The protein below binds the small molecule below.
Small molecule (SMILES): CC(C)C[C@@H](N)C(=O)N[C@H](Cc1c[nH]c2ccccc12)C(=O)N[C@H](CCC(N)=O)C(=O)N[C@H](Cc1c[nH]cn1)C(=O)N[C@H](CCC(=O)O)C(=O)N[C@H](C)C(=O)N[C@@H](C(=O)N[C@H](Cc1c[nH]c2ccccc12)C(=O)N[C@@H](C=O)CCCCN)[C@H](C)O

Binding-site contacts:
Ligand atom CZ3 contacts residue THR114 of chain 2.A at 3.1 Å.
Ligand atom C contacts residue SER51 of chain 2.A at 3.7 Å.
Ligand atom O contacts residue SER112 of chain 2.A at 2.7 Å (h-bond).
Ligand atom CE3 contacts residue ASN109 of chain 2.A at 3.7 Å.
Ligand atom CE2 contacts residue TRP116 of chain 2.A at 3.6 Å (hydrophobic).
Ligand atom CD contacts residue ARG108 of chain 2.A at 3.3 Å.
Ligand atom O contacts residue ALA110 of chain 2.A at 3.2 Å.
Ligand atom CA contacts residue TRP103 of chain 2.A at 3.6 Å (hydrophobic).
Ligand atom OE1 contacts residue SER76 of chain 2.A at 3.6 Å.
Ligand atom N contacts residue ALA110 of chain 2.A at 3.6 Å.
Ligand atom OE1 contacts residue TYR78 of chain 2.A at 2.7 Å (h-bond).
Ligand atom CB contacts residue TYR67 of chain 2.A at 3.6 Å (hydrophobic).
Ligand atom OE2 contacts residue ARG108 of chain 2.A at 3.0 Å (salt-bridge).
Ligand atom CB contacts residue TRP144 of chain 1.A at 3.4 Å (hydrophobic).
Ligand atom O contacts residue ALA110 of chain 2.A at 3.5 Å.
Ligand atom NE1 contacts residue TRP116 of chain 2.A at 3.7 Å.
Ligand atom CB contacts residue TRP103 of chain 2.A at 3.6 Å (hydrophobic).
Ligand atom O contacts residue ALA110 of chain 2.A at 3.3 Å.
Ligand atom C contacts residue ALA110 of chain 2.A at 3.5 Å (hydrophobic).
Ligand atom CG contacts residue TYR78 of chain 2.A at 3.7 Å (hydrophobic).
Ligand atom CB contacts residue TYR78 of chain 2.A at 3.6 Å (hydrophobic).
Ligand atom CG contacts residue TRP144 of chain 1.A at 3.3 Å (hydrophobic).
Ligand atom N contacts residue TYR67 of chain 2.A at 3.6 Å (h-bond).
Ligand atom NE1 contacts residue ASN47 of chain 2.A at 3.7 Å.
Ligand atom CG2 contacts residue TRP144 of chain 1.A at 3.5 Å (hydrophobic).
Ligand atom CD1 contacts residue ASN47 of chain 2.A at 3.6 Å.
Ligand atom NE1 contacts residue ARG108 of chain 2.A at 3.7 Å.
Ligand atom CZ2 contacts residue TRP132 of chain 2.A at 3.5 Å (hydrophobic).
Ligand atom NE1 contacts residue ASP152 of chain 2.A at 2.9 Å (salt-bridge).
Ligand atom CB contacts residue TRP103 of chain 2.A at 3.4 Å (hydrophobic).
Ligand atom C contacts residue SER112 of chain 2.A at 3.5 Å.
Ligand atom OE1 contacts residue ARG108 of chain 2.A at 2.8 Å (salt-bridge).
Ligand atom CD contacts residue SER76 of chain 2.A at 3.5 Å.
Ligand atom CA contacts residue SER51 of chain 2.A at 3.5 Å.
Ligand atom C contacts residue TYR67 of chain 2.A at 3.6 Å (hydrophobic).
Ligand atom CH2 contacts residue THR114 of chain 2.A at 3.6 Å.
Ligand atom N contacts residue SER51 of chain 2.A at 3.0 Å (h-bond).
Ligand atom CE3 contacts residue TRP103 of chain 2.A at 3.7 Å (hydrophobic).
Ligand atom OE2 contacts residue SER76 of chain 2.A at 3.0 Å (h-bond).
Ligand atom O contacts residue TYR67 of chain 2.A at 3.6 Å.

Sequence of chain 1.A:
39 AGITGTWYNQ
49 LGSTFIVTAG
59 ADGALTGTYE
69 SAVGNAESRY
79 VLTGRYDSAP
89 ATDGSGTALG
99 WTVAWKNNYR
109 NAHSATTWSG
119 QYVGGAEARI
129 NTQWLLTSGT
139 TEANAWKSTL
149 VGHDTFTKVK

Sequence of chain 2.A:
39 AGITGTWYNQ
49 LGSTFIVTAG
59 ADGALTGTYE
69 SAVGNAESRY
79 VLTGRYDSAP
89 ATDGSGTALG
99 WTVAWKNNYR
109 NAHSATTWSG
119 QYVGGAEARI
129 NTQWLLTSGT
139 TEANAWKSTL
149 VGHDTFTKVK